Binding-site contacts:
Ligand atom C7 contacts residue ASN277 of chain 1.C at 4.2 Å.
Ligand atom O7 contacts residue ASN279 of chain 1.C at 4.2 Å.
Ligand atom C7 contacts residue ASN279 of chain 1.C at 3.8 Å.
Ligand atom C5 contacts residue ASN279 of chain 1.C at 3.7 Å.
Ligand atom O5 contacts residue ASN279 of chain 1.C at 2.4 Å (h-bond).
Ligand atom C2 contacts residue ASN279 of chain 1.C at 2.5 Å.
Ligand atom N2 contacts residue ASN279 of chain 1.C at 2.9 Å (h-bond).
Ligand atom C4 contacts residue ASN279 of chain 1.C at 4.2 Å.
Ligand atom C8 contacts residue GLU278 of chain 1.C at 3.6 Å.
Ligand atom C8 contacts residue ASN277 of chain 1.C at 3.4 Å.
Ligand atom C7 contacts residue GLU278 of chain 1.C at 4.1 Å.
Ligand atom C1 contacts residue ASN279 of chain 1.C at 1.4 Å.
Ligand atom C3 contacts residue ASN279 of chain 1.C at 3.8 Å.
Ligand atom N2 contacts residue GLU278 of chain 1.C at 3.7 Å.
Ligand atom O7 contacts residue ASN277 of chain 1.C at 4.5 Å.

A protein and the small-molecule ligand that binds it are described below.
Small molecule (SMILES): CC(=O)N[C@@H]1[C@@H](O)[C@H](O)[C@@H](CO)O[C@H]1O

Sequence of chain 1.C:
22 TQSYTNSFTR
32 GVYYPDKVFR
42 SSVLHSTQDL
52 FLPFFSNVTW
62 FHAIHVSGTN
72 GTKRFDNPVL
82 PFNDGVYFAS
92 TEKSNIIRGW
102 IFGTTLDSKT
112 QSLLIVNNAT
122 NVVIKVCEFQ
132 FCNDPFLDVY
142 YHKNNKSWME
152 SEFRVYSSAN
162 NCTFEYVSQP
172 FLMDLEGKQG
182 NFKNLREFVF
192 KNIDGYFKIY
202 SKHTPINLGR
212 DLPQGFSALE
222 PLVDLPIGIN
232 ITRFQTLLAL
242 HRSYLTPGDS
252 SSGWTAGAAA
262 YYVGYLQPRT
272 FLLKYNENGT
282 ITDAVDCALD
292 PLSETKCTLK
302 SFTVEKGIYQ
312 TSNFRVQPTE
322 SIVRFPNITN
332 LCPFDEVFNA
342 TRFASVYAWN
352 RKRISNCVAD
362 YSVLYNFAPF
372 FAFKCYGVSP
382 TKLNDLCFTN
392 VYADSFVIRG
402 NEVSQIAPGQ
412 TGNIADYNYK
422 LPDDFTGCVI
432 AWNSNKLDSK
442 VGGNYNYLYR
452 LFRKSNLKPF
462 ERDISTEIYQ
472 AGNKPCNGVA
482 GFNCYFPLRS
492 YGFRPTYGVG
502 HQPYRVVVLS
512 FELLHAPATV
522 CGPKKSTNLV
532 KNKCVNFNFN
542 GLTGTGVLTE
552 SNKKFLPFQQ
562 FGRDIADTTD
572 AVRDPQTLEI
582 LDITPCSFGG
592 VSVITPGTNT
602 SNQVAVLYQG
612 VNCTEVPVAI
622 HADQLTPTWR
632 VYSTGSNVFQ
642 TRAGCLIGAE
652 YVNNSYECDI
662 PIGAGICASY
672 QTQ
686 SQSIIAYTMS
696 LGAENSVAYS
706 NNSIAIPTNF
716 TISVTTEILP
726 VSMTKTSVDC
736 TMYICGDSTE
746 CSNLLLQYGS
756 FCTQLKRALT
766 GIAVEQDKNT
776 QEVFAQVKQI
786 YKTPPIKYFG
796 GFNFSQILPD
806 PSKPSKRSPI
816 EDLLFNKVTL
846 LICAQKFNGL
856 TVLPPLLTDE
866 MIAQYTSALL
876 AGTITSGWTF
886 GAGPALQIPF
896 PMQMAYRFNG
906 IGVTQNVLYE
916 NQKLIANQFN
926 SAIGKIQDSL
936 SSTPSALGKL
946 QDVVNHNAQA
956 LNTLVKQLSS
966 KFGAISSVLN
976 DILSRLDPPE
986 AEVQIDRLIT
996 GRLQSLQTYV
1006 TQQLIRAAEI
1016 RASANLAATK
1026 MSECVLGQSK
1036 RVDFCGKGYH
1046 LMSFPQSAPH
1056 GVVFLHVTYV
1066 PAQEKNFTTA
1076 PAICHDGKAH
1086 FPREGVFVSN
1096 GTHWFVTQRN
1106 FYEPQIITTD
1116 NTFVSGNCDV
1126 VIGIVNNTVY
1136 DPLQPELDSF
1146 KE